Sequence of chain 1.B:
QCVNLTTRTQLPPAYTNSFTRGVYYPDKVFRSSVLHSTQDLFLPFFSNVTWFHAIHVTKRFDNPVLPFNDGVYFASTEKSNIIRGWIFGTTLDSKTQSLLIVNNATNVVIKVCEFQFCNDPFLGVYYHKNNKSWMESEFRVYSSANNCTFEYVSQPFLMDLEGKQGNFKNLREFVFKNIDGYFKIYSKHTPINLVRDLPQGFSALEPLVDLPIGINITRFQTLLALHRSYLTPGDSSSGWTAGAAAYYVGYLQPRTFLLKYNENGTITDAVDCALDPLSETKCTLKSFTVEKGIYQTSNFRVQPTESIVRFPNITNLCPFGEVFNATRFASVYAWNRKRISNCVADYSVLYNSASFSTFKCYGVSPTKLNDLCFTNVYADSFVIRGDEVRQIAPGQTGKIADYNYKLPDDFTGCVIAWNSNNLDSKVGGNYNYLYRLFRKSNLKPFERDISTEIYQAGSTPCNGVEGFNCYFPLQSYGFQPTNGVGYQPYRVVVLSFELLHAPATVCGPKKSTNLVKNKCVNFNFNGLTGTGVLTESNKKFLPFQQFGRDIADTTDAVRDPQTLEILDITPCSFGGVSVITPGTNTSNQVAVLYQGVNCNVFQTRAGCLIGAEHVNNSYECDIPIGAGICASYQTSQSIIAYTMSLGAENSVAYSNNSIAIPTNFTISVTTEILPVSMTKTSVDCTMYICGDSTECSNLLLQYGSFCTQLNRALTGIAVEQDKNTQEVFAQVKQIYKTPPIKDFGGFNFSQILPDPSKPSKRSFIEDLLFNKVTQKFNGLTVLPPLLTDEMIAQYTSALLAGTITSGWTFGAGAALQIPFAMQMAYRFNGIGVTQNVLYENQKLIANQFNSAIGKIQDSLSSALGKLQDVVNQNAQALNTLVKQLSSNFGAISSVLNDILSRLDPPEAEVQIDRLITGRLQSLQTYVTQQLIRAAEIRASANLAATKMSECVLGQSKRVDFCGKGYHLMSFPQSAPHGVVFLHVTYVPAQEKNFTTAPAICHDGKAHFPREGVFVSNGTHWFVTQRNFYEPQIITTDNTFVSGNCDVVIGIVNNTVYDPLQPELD

A protein and the small-molecule ligand that binds it are described below.
Small molecule (SMILES): CC(=O)N[C@@H]1[C@@H](O)[C@H](O)[C@@H](CO)O[C@H]1O

Binding-site contacts:
Ligand atom C2 contacts residue ASN634 of chain 1.B at 2.5 Å.
Ligand atom C5 contacts residue ASN634 of chain 1.B at 3.7 Å.
Ligand atom O5 contacts residue ASN634 of chain 1.B at 2.4 Å (h-bond).
Ligand atom C1 contacts residue ASN634 of chain 1.B at 1.4 Å.
Ligand atom O7 contacts residue ASN634 of chain 1.B at 3.1 Å (h-bond).
Ligand atom C4 contacts residue ASN634 of chain 1.B at 4.2 Å.
Ligand atom C3 contacts residue ASN634 of chain 1.B at 3.8 Å.
Ligand atom C7 contacts residue ASN634 of chain 1.B at 3.3 Å.
Ligand atom N2 contacts residue ASN634 of chain 1.B at 2.9 Å (h-bond).